Sequence of chain 1.K:
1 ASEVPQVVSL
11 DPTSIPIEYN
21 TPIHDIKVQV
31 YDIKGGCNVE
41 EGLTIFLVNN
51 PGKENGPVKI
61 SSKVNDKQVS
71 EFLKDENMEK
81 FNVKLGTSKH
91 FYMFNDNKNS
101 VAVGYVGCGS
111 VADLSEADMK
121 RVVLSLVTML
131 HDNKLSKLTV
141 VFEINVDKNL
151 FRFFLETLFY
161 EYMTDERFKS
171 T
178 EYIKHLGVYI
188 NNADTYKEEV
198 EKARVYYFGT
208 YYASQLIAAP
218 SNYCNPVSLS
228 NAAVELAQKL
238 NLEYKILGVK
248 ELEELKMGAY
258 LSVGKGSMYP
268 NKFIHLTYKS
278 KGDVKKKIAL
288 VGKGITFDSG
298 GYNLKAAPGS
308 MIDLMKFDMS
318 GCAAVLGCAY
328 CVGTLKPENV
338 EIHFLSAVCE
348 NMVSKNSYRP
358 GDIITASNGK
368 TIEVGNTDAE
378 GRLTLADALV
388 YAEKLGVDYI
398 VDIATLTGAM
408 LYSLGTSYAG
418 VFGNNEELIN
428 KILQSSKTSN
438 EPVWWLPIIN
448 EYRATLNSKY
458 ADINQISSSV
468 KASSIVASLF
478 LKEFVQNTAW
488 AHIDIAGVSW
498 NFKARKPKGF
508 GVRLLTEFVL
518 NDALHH

The small molecule below binds the protein below.
Small molecule (SMILES): O=C(CNc1ccccc1)N[C@@H](C(=O)NO)c1ccc(-c2cc(F)c(F)c(F)c2)cc1

Binding-site contacts:
Ligand atom C31 contacts residue GLY405 of chain 1.K at 3.3 Å.
Ligand atom C23 contacts residue MET308 of chain 1.K at 2.8 Å (hydrophobic).
Ligand atom C25 contacts residue MET308 of chain 1.K at 3.1 Å (hydrophobic).
Ligand atom C22 contacts residue MET308 of chain 1.K at 3.2 Å (hydrophobic).
Ligand atom O15 contacts residue LYS290 of chain 1.K at 3.3 Å (salt-bridge).
Ligand atom C23 contacts residue LEU408 of chain 1.K at 3.1 Å (hydrophobic).
Ligand atom O16 contacts residue ZN1 of chain 1.ZC at 2.3 Å.
Ligand atom O01 contacts residue THR404 of chain 1.K at 3.5 Å.
Ligand atom N14 contacts residue LEU403 of chain 1.K at 3.4 Å (h-bond).
Ligand atom C31 contacts residue LEU403 of chain 1.K at 3.6 Å (hydrophobic).
Ligand atom O01 contacts residue GLY405 of chain 1.K at 2.8 Å (h-bond).
Ligand atom N14 contacts residue ZN1 of chain 1.YC at 2.7 Å.
Ligand atom C12 contacts residue LEU403 of chain 1.K at 3.6 Å (hydrophobic).
Ligand atom O15 contacts residue ZN1 of chain 1.YC at 1.9 Å.
Ligand atom F26 contacts residue MET308 of chain 1.K at 3.5 Å.
Ligand atom C07 contacts residue ALA406 of chain 1.K at 3.6 Å (hydrophobic).
Ligand atom F24 contacts residue LEU408 of chain 1.K at 2.8 Å.
Ligand atom O15 contacts residue ASP375 of chain 1.K at 3.0 Å (salt-bridge).
Ligand atom N14 contacts residue ASP375 of chain 1.K at 3.3 Å (salt-bridge).
Ligand atom N14 contacts residue ZN1 of chain 1.ZC at 2.7 Å.
Ligand atom F28 contacts residue ALA493 of chain 1.K at 3.2 Å.
Ligand atom F26 contacts residue PHE499 of chain 1.K at 2.8 Å.
Ligand atom C29 contacts residue PHE314 of chain 1.K at 3.6 Å (hydrophobic).
Ligand atom C13 contacts residue ASP375 of chain 1.K at 3.3 Å.
Ligand atom O16 contacts residue LYS302 of chain 1.K at 2.7 Å (salt-bridge).
Ligand atom C08 contacts residue TYR409 of chain 1.K at 3.6 Å (hydrophobic).
Ligand atom C29 contacts residue ALA493 of chain 1.K at 3.5 Å (hydrophobic).
Ligand atom O16 contacts residue ASP295 of chain 1.K at 3.4 Å (salt-bridge).
Ligand atom C17 contacts residue GLY405 of chain 1.K at 3.5 Å.
Ligand atom C13 contacts residue ZN1 of chain 1.ZC at 2.8 Å.
Ligand atom F26 contacts residue LEU408 of chain 1.K at 3.1 Å.
Ligand atom F24 contacts residue MET308 of chain 1.K at 2.9 Å.
Ligand atom F28 contacts residue PHE499 of chain 1.K at 3.2 Å.
Ligand atom C25 contacts residue LEU408 of chain 1.K at 3.3 Å (hydrophobic).
Ligand atom O15 contacts residue ZN1 of chain 1.ZC at 1.9 Å.
Ligand atom O15 contacts residue ASP295 of chain 1.K at 2.7 Å (salt-bridge).
Ligand atom F28 contacts residue PHE314 of chain 1.K at 3.5 Å.
Ligand atom O15 contacts residue GLU377 of chain 1.K at 2.7 Å (salt-bridge).
Ligand atom C27 contacts residue ALA493 of chain 1.K at 3.5 Å (hydrophobic).
Ligand atom O16 contacts residue ASP375 of chain 1.K at 2.8 Å (salt-bridge).